Sequence of chain 1.B:
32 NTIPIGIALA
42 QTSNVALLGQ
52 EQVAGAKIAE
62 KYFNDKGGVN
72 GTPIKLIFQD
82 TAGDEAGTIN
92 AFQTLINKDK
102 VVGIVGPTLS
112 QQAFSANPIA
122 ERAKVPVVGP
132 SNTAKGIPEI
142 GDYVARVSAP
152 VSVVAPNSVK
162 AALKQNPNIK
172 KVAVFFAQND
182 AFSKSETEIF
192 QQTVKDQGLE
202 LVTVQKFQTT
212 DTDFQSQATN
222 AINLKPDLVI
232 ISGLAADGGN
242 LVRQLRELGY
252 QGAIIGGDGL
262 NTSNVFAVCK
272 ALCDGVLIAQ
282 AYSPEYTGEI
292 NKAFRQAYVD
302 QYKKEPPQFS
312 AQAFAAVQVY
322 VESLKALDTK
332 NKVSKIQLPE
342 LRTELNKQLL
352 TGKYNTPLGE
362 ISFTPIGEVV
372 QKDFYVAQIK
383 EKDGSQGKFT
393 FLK

Binding-site contacts:
Ligand atom SD contacts residue PHE310 of chain 1.B at 3.8 Å.
Ligand atom C contacts residue SER111 of chain 1.B at 3.5 Å.
Ligand atom CE contacts residue GLN53 of chain 1.B at 3.6 Å.
Ligand atom CG contacts residue VAL1 of chain 1.G at 0.5 Å (hydrophobic).
Ligand atom SD contacts residue LEU49 of chain 1.B at 3.6 Å.
Ligand atom SD contacts residue VAL1 of chain 1.G at 1.8 Å.
Ligand atom CE contacts residue VAL1 of chain 1.G at 2.7 Å (hydrophobic).
Ligand atom CB contacts residue SER132 of chain 1.B at 3.8 Å.
Ligand atom OXT contacts residue SER111 of chain 1.B at 2.9 Å (h-bond).
Ligand atom OXT contacts residue LEU110 of chain 1.B at 3.5 Å.
Ligand atom O contacts residue SER132 of chain 1.B at 3.2 Å (h-bond).
Ligand atom O contacts residue ASN133 of chain 1.B at 3.4 Å.
Ligand atom CE contacts residue LEU49 of chain 1.B at 3.8 Å (hydrophobic).
Ligand atom SD contacts residue THR109 of chain 1.B at 3.8 Å.
Ligand atom CG contacts residue THR109 of chain 1.B at 3.8 Å.
Ligand atom CA contacts residue VAL1 of chain 1.G at 0.2 Å (hydrophobic).
Ligand atom OXT contacts residue VAL1 of chain 1.G at 0.2 Å (h-bond).
Ligand atom O contacts residue THR134 of chain 1.B at 2.8 Å (h-bond).
Ligand atom N contacts residue PHE183 of chain 1.B at 3.8 Å.
Ligand atom O contacts residue VAL1 of chain 1.G at 0.2 Å (h-bond).
Ligand atom CA contacts residue THR134 of chain 1.B at 3.8 Å.
Ligand atom C contacts residue SER132 of chain 1.B at 3.4 Å.
Ligand atom O contacts residue ALA135 of chain 1.B at 3.9 Å.
Ligand atom C contacts residue PHE183 of chain 1.B at 3.3 Å (hydrophobic).
Ligand atom CB contacts residue VAL1 of chain 1.G at 0.2 Å (hydrophobic).
Ligand atom CA contacts residue PHE183 of chain 1.B at 3.4 Å (hydrophobic).
Ligand atom CE contacts residue THR109 of chain 1.B at 3.6 Å.
Ligand atom O contacts residue PHE183 of chain 1.B at 3.4 Å.
Ligand atom C contacts residue VAL1 of chain 1.G at 0.2 Å (hydrophobic).
Ligand atom O contacts residue SER111 of chain 1.B at 2.6 Å (h-bond).
Ligand atom N contacts residue ASP259 of chain 1.B at 2.8 Å (salt-bridge).
Ligand atom CE contacts residue SER132 of chain 1.B at 3.4 Å.
Ligand atom CG contacts residue SER132 of chain 1.B at 3.2 Å.
Ligand atom C contacts residue THR134 of chain 1.B at 3.9 Å.
Ligand atom CE contacts residue PHE310 of chain 1.B at 3.5 Å (hydrophobic).
Ligand atom N contacts residue THR134 of chain 1.B at 2.8 Å (h-bond).
Ligand atom N contacts residue VAL1 of chain 1.G at 0.1 Å (h-bond).
Ligand atom CA contacts residue SER132 of chain 1.B at 3.5 Å.
Ligand atom OXT contacts residue PHE183 of chain 1.B at 3.2 Å.
Ligand atom N contacts residue SER132 of chain 1.B at 2.9 Å (h-bond).

The protein below binds the small molecule below.
Small molecule (SMILES): CSCC[C@H](N)C(=O)O